Binding-site contacts:
Ligand atom C1 contacts residue PHE259 of chain 1.A at 3.5 Å (hydrophobic).
Ligand atom C13 contacts residue VAL143 of chain 1.A at 4.0 Å (hydrophobic).
Ligand atom C3 contacts residue MET279 of chain 1.A at 4.0 Å (hydrophobic).
Ligand atom C7 contacts residue TYR218 of chain 1.A at 3.7 Å (hydrophobic).
Ligand atom C5 contacts residue GLN221 of chain 1.A at 4.0 Å.
Ligand atom O3 contacts residue VAL283 of chain 1.A at 4.4 Å.
Ligand atom C6 contacts residue SER222 of chain 1.A at 3.7 Å.
Ligand atom C17 contacts residue GLY186 of chain 1.A at 4.2 Å.
Ligand atom C12 contacts residue PHE259 of chain 1.A at 4.3 Å (hydrophobic).
Ligand atom C9 contacts residue VAL225 of chain 1.A at 3.9 Å (hydrophobic).
Ligand atom C12 contacts residue VAL143 of chain 1.A at 3.4 Å (hydrophobic).
Ligand atom C11 contacts residue VAL143 of chain 1.A at 3.5 Å (hydrophobic).
Ligand atom C7 contacts residue SER222 of chain 1.A at 3.5 Å.
Ligand atom C13 contacts residue LEU149 of chain 1.A at 4.3 Å (hydrophobic).
Ligand atom C10 contacts residue VAL225 of chain 1.A at 3.9 Å (hydrophobic).
Ligand atom C6 contacts residue GLN221 of chain 1.A at 3.8 Å.
Ligand atom C11 contacts residue PHE259 of chain 1.A at 3.8 Å (hydrophobic).
Ligand atom C7 contacts residue VAL225 of chain 1.A at 4.4 Å (hydrophobic).
Ligand atom C2 contacts residue MET279 of chain 1.A at 4.1 Å (hydrophobic).
Ligand atom O17 contacts residue GLY186 of chain 1.A at 3.6 Å.
Ligand atom C18 contacts residue VAL143 of chain 1.A at 3.4 Å (hydrophobic).
Ligand atom C6 contacts residue TYR218 of chain 1.A at 3.9 Å (hydrophobic).
Ligand atom O17 contacts residue PRO187 of chain 1.A at 3.9 Å.
Ligand atom C12 contacts residue GLY186 of chain 1.A at 4.3 Å.
Ligand atom O3 contacts residue GLN221 of chain 1.A at 2.9 Å (h-bond).
Ligand atom C18 contacts residue LEU149 of chain 1.A at 3.1 Å (hydrophobic).
Ligand atom C12 contacts residue PRO187 of chain 1.A at 3.6 Å (hydrophobic).
Ligand atom C5 contacts residue VAL225 of chain 1.A at 4.1 Å (hydrophobic).
Ligand atom C2 contacts residue PHE259 of chain 1.A at 4.0 Å (hydrophobic).
Ligand atom C18 contacts residue GLY144 of chain 1.A at 4.2 Å.
Ligand atom C3 contacts residue GLN221 of chain 1.A at 3.4 Å.
Ligand atom C1 contacts residue VAL225 of chain 1.A at 4.3 Å (hydrophobic).
Ligand atom C17 contacts residue PRO187 of chain 1.A at 4.1 Å (hydrophobic).
Ligand atom C2 contacts residue VAL225 of chain 1.A at 4.4 Å (hydrophobic).
Ligand atom O17 contacts residue SER142 of chain 1.A at 4.3 Å.
Ligand atom C8 contacts residue LEU149 of chain 1.A at 4.1 Å (hydrophobic).
Ligand atom O3 contacts residue MET279 of chain 1.A at 3.7 Å.
Ligand atom C4 contacts residue GLN221 of chain 1.A at 3.2 Å.
Ligand atom C3 contacts residue VAL225 of chain 1.A at 4.3 Å (hydrophobic).
Ligand atom O3 contacts residue GLU282 of chain 1.A at 3.8 Å.

Sequence of chain 1.A:
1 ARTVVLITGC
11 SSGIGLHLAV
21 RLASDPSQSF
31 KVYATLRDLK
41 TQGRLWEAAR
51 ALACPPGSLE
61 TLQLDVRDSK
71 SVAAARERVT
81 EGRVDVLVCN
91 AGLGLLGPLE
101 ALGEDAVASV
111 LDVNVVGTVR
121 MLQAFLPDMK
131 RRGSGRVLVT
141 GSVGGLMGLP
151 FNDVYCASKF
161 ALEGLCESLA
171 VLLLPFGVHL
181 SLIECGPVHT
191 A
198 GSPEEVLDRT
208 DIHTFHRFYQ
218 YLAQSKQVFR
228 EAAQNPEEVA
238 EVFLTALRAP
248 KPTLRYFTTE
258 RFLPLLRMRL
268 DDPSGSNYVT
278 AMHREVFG

This small molecule binds to this protein.
Small molecule (SMILES): C[C@]12CC[C@@H]3c4ccc(O)cc4CC[C@H]3[C@@H]1CC[C@@H]2O